Binding-site contacts:
Ligand atom C2 contacts residue S6T1 of chain 2.C at 4.3 Å.
Ligand atom C12 contacts residue PHE170 of chain 2.A at 4.3 Å (hydrophobic).
Ligand atom C contacts residue MET125 of chain 2.A at 3.8 Å (hydrophobic).
Ligand atom CL contacts residue GLN167 of chain 2.A at 3.3 Å.
Ligand atom CL contacts residue HIS209 of chain 2.A at 3.7 Å.
Ligand atom CL contacts residue PHE170 of chain 2.A at 3.2 Å.
Ligand atom O1 contacts residue GLN167 of chain 2.A at 4.0 Å.
Ligand atom C10 contacts residue TYR188 of chain 2.A at 4.0 Å (hydrophobic).
Ligand atom C4 contacts residue GLN167 of chain 2.A at 4.0 Å.
Ligand atom C3 contacts residue S6T1 of chain 2.C at 3.6 Å.
Ligand atom C12 contacts residue MET125 of chain 2.A at 4.1 Å (hydrophobic).
Ligand atom N contacts residue MET205 of chain 2.A at 4.3 Å.
Ligand atom O1 contacts residue S6T1 of chain 2.C at 3.7 Å.
Ligand atom C13 contacts residue MET128 of chain 2.A at 3.9 Å (hydrophobic).
Ligand atom CL contacts residue TRP181 of chain 2.A at 3.6 Å.
Ligand atom C15 contacts residue PHE170 of chain 2.A at 3.5 Å (hydrophobic).
Ligand atom C14 contacts residue PHE170 of chain 2.A at 3.6 Å (hydrophobic).
Ligand atom C16 contacts residue GLN167 of chain 2.A at 3.5 Å.
Ligand atom C16 contacts residue SER129 of chain 2.A at 3.4 Å.
Ligand atom C13 contacts residue SER129 of chain 2.A at 3.7 Å.
Ligand atom C4 contacts residue MET205 of chain 2.A at 3.4 Å (hydrophobic).
Ligand atom O contacts residue HIS289 of chain 2.A at 4.2 Å.
Ligand atom C1 contacts residue SER129 of chain 2.A at 4.3 Å.
Ligand atom C6 contacts residue TRP181 of chain 2.A at 3.9 Å (hydrophobic).
Ligand atom C contacts residue SER129 of chain 2.A at 4.0 Å.
Ligand atom C9 contacts residue S6T1 of chain 2.C at 4.2 Å.
Ligand atom C9 contacts residue MET125 of chain 2.A at 3.7 Å (hydrophobic).
Ligand atom O1 contacts residue MET205 of chain 2.A at 3.9 Å.
Ligand atom C11 contacts residue MET125 of chain 2.A at 3.3 Å (hydrophobic).
Ligand atom C2 contacts residue HIS289 of chain 2.A at 3.3 Å.
Ligand atom C8 contacts residue MET125 of chain 2.A at 3.9 Å (hydrophobic).
Ligand atom C contacts residue S6T1 of chain 2.C at 3.5 Å.
Ligand atom C1 contacts residue MET125 of chain 2.A at 3.4 Å (hydrophobic).
Ligand atom C4 contacts residue S6T1 of chain 2.C at 4.2 Å.
Ligand atom C3 contacts residue HIS289 of chain 2.A at 4.0 Å.
Ligand atom C13 contacts residue PHE170 of chain 2.A at 3.5 Å (hydrophobic).
Ligand atom C15 contacts residue GLN167 of chain 2.A at 3.0 Å.
Ligand atom C5 contacts residue GLN167 of chain 2.A at 4.1 Å.
Ligand atom C1 contacts residue S6T1 of chain 2.C at 4.2 Å.
Ligand atom C12 contacts residue MET128 of chain 2.A at 3.4 Å (hydrophobic).

Sequence of chain 2.A:
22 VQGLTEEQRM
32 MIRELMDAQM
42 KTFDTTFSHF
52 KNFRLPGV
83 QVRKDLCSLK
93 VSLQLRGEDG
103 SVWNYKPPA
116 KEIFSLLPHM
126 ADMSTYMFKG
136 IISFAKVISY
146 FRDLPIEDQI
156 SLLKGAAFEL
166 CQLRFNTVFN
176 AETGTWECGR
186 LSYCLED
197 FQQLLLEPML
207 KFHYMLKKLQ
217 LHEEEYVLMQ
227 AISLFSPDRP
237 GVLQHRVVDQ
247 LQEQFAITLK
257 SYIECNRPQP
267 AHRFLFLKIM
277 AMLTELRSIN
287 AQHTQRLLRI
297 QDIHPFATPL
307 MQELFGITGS

The protein below binds the small molecule below.
Small molecule (SMILES): CCCOCCN(C(=O)CCl)c1c(CC)cccc1CC